This protein binds this small molecule.
Small molecule (SMILES): CC(=O)N[C@@H]1[C@@H](O)[C@H](O)[C@@H](CO)O[C@H]1O

Binding-site contacts:
Ligand atom C4 contacts residue ASN48 of chain 1.C at 4.1 Å.
Ligand atom O7 contacts residue THR50 of chain 1.C at 3.7 Å.
Ligand atom C2 contacts residue ASN48 of chain 1.C at 2.3 Å.
Ligand atom O5 contacts residue ASN48 of chain 1.C at 2.4 Å (h-bond).
Ligand atom C3 contacts residue ASN48 of chain 1.C at 3.6 Å.
Ligand atom C7 contacts residue ASN48 of chain 1.C at 3.5 Å.
Ligand atom C8 contacts residue THR50 of chain 1.C at 4.3 Å.
Ligand atom O7 contacts residue ASN48 of chain 1.C at 3.9 Å.
Ligand atom C7 contacts residue THR50 of chain 1.C at 4.2 Å.
Ligand atom C1 contacts residue ASN48 of chain 1.C at 1.4 Å.
Ligand atom C5 contacts residue ASN48 of chain 1.C at 3.7 Å.
Ligand atom N2 contacts residue ASN48 of chain 1.C at 2.7 Å (h-bond).

Sequence of chain 1.C:
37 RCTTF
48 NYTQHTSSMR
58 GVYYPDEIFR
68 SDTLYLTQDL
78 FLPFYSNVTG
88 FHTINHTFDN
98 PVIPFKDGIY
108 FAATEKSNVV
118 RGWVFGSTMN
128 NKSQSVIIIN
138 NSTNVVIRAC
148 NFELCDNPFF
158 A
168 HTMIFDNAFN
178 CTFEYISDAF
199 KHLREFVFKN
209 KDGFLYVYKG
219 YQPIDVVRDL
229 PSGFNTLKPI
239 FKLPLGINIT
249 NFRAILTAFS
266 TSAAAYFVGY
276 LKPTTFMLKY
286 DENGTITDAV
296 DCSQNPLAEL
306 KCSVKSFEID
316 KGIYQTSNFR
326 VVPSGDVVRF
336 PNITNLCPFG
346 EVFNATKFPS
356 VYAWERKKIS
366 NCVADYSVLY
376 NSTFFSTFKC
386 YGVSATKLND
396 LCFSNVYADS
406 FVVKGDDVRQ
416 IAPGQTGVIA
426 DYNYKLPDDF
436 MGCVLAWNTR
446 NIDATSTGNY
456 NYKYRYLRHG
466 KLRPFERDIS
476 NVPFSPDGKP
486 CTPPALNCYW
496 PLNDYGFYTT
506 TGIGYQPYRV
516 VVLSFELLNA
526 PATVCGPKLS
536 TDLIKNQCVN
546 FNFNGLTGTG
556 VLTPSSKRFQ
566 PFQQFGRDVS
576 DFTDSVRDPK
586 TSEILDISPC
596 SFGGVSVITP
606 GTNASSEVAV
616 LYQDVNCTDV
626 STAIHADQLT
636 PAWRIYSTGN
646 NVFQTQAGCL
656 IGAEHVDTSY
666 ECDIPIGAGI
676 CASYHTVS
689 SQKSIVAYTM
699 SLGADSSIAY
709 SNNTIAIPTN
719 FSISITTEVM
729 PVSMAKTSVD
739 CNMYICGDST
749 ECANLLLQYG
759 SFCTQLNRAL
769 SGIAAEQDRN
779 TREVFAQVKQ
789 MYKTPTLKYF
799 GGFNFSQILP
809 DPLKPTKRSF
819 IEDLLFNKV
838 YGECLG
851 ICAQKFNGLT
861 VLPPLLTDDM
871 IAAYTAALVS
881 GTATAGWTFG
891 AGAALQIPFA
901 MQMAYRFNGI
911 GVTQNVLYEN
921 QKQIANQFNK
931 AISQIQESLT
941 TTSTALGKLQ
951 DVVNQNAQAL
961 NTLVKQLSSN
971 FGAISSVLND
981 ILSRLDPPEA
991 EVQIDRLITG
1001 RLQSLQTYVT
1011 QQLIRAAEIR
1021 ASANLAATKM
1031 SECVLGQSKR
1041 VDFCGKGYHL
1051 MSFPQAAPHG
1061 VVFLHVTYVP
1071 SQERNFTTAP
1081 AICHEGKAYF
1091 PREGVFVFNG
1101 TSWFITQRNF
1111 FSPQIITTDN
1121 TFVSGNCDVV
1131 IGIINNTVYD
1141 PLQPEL